Binding-site contacts:
Ligand atom C6 contacts residue CYS72 of chain 1.A at 4.0 Å (hydrophobic).
Ligand atom C5 contacts residue PHE71 of chain 1.A at 4.2 Å (hydrophobic).
Ligand atom C3 contacts residue GLY58 of chain 1.A at 3.9 Å.
Ligand atom C5 contacts residue LEU73 of chain 1.A at 4.0 Å (hydrophobic).
Ligand atom O5 contacts residue PHE71 of chain 1.A at 4.3 Å.
Ligand atom O5 contacts residue SER60 of chain 1.A at 2.5 Å (h-bond).
Ligand atom C3 contacts residue SER60 of chain 1.A at 3.5 Å.
Ligand atom C4 contacts residue GLY58 of chain 1.A at 4.1 Å.
Ligand atom C1 contacts residue SER60 of chain 1.A at 1.4 Å.
Ligand atom C1 contacts residue ARG126 of chain 1.C at 3.9 Å.
Ligand atom O5 contacts residue ARG126 of chain 1.C at 3.6 Å.
Ligand atom C6 contacts residue PHE71 of chain 1.A at 4.0 Å (hydrophobic).
Ligand atom C6 contacts residue PHE135 of chain 1.C at 3.7 Å (hydrophobic).
Ligand atom C5 contacts residue GLY58 of chain 1.A at 3.8 Å.
Ligand atom C1 contacts residue GLY59 of chain 1.A at 4.3 Å.
Ligand atom C5 contacts residue SER60 of chain 1.A at 3.4 Å.
Ligand atom C6 contacts residue LEU73 of chain 1.A at 3.8 Å (hydrophobic).
Ligand atom C4 contacts residue SER60 of chain 1.A at 4.0 Å.
Ligand atom C4 contacts residue LEU73 of chain 1.A at 3.8 Å (hydrophobic).
Ligand atom C2 contacts residue SER60 of chain 1.A at 2.5 Å.
Ligand atom O2 contacts residue SER60 of chain 1.A at 2.8 Å (h-bond).

Sequence of chain 1.C:
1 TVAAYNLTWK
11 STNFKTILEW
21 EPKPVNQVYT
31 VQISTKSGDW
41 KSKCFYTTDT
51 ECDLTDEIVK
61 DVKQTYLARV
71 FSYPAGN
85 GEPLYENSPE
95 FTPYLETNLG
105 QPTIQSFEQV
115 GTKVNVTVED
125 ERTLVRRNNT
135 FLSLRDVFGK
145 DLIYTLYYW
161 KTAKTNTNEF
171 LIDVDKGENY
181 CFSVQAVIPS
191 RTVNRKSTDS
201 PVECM

Sequence of chain 1.A:
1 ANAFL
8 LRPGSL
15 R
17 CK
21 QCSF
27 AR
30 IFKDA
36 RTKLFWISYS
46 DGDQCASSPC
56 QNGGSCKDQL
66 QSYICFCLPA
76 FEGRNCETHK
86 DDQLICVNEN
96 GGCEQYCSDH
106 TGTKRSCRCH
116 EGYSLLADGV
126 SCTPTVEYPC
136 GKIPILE

This small molecule binds to this protein.
Small molecule (SMILES): C[C@@H]1O[C@@H](O)[C@@H](O)[C@H](O)[C@@H]1O